The small molecule below binds the protein below.
Small molecule (SMILES): Nc1ncnc2c1ncn2[C@H]1C[C@H](O)[C@@H](COP(=O)(O)O)O1

Sequence of chain 39.A:
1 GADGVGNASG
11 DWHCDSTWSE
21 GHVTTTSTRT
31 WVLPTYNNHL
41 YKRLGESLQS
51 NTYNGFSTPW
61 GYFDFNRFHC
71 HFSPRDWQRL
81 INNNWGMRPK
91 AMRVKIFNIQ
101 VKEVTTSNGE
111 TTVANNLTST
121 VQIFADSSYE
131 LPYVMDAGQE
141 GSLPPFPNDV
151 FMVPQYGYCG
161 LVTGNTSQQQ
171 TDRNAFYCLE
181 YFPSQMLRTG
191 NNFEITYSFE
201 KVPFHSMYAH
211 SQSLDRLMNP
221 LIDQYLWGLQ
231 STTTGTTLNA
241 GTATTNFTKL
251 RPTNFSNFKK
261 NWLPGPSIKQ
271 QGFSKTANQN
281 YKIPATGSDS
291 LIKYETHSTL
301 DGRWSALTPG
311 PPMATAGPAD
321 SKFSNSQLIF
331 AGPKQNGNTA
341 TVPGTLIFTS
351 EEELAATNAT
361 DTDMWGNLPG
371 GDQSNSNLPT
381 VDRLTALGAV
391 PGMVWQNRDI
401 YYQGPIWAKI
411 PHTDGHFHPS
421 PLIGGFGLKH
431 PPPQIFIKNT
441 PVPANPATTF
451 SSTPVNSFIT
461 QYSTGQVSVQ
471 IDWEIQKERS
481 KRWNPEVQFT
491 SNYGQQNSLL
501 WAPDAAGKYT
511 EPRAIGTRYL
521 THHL

Binding-site contacts:
Ligand atom C2 contacts residue PRO419 of chain 39.A at 4.0 Å (hydrophobic).
Ligand atom N1 contacts residue GLY427 of chain 39.A at 2.7 Å (h-bond).
Ligand atom C1' contacts residue HIS418 of chain 39.A at 4.1 Å.
Ligand atom C5 contacts residue SER420 of chain 39.A at 4.3 Å.
Ligand atom C2 contacts residue VAL202 of chain 39.A at 4.3 Å (hydrophobic).
Ligand atom C8 contacts residue PRO203 of chain 39.A at 4.4 Å (hydrophobic).
Ligand atom N6 contacts residue GLY425 of chain 39.A at 4.1 Å.
Ligand atom C4 contacts residue PRO419 of chain 39.A at 4.2 Å (hydrophobic).
Ligand atom N9 contacts residue PRO203 of chain 39.A at 4.2 Å.
Ligand atom C6 contacts residue PRO419 of chain 39.A at 3.2 Å (hydrophobic).
Ligand atom C6 contacts residue SER420 of chain 39.A at 4.3 Å.
Ligand atom N6 contacts residue VAL202 of chain 39.A at 4.0 Å.
Ligand atom N1 contacts residue VAL202 of chain 39.A at 3.7 Å.
Ligand atom O5' contacts residue PRO419 of chain 39.A at 3.9 Å.
Ligand atom N3 contacts residue PRO203 of chain 39.A at 4.4 Å.
Ligand atom C2 contacts residue GLY427 of chain 39.A at 3.4 Å.
Ligand atom N1 contacts residue PRO419 of chain 39.A at 3.5 Å (h-bond).
Ligand atom P contacts residue HIS416 of chain 39.A at 4.0 Å.
Ligand atom C6 contacts residue VAL202 of chain 39.A at 3.9 Å (hydrophobic).
Ligand atom N7 contacts residue SER420 of chain 39.A at 3.9 Å.
Ligand atom N6 contacts residue SER420 of chain 39.A at 4.0 Å.
Ligand atom C5 contacts residue PRO203 of chain 39.A at 4.3 Å (hydrophobic).
Ligand atom C4 contacts residue PRO203 of chain 39.A at 4.2 Å (hydrophobic).
Ligand atom C6 contacts residue GLY427 of chain 39.A at 3.7 Å.
Ligand atom N6 contacts residue PHE426 of chain 39.A at 3.8 Å.
Ligand atom N7 contacts residue PRO419 of chain 39.A at 4.3 Å.
Ligand atom O1P contacts residue HIS416 of chain 39.A at 4.2 Å.
Ligand atom O2P contacts residue PRO419 of chain 39.A at 4.2 Å.
Ligand atom N6 contacts residue PRO419 of chain 39.A at 3.4 Å (h-bond).
Ligand atom N3 contacts residue PRO419 of chain 39.A at 4.3 Å.
Ligand atom O4' contacts residue PRO419 of chain 39.A at 4.3 Å.
Ligand atom C2' contacts residue PRO203 of chain 39.A at 4.0 Å (hydrophobic).
Ligand atom C8 contacts residue HIS418 of chain 39.A at 3.7 Å.
Ligand atom C5 contacts residue PRO419 of chain 39.A at 3.7 Å (hydrophobic).
Ligand atom N6 contacts residue GLY427 of chain 39.A at 2.8 Å (h-bond).
Ligand atom O2P contacts residue HIS416 of chain 39.A at 2.8 Å (h-bond).
Ligand atom C6 contacts residue PRO203 of chain 39.A at 4.4 Å (hydrophobic).
Ligand atom N9 contacts residue HIS418 of chain 39.A at 4.3 Å.
Ligand atom O4' contacts residue HIS418 of chain 39.A at 4.1 Å.
Ligand atom N7 contacts residue HIS418 of chain 39.A at 4.4 Å.